A protein and the small-molecule ligand that binds it are described below.
Small molecule (SMILES): CC(=O)C(=O)O

Sequence of chain 1.B:
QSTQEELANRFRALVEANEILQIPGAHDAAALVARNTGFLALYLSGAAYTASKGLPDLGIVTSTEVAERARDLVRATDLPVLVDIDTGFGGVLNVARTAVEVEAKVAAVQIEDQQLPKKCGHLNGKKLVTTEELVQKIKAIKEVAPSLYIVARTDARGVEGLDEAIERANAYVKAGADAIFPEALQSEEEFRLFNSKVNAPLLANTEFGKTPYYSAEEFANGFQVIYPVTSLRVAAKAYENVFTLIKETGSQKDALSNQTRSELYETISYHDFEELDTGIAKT

Binding-site contacts:
Ligand atom C contacts residue ARG165 of chain 1.B at 4.2 Å.
Ligand atom CB contacts residue PRO243 of chain 1.B at 3.5 Å (hydrophobic).
Ligand atom O contacts residue SER56 of chain 1.B at 2.8 Å (h-bond).
Ligand atom O3 contacts residue GLN122 of chain 1.B at 3.7 Å.
Ligand atom OXT contacts residue ARG165 of chain 1.B at 3.9 Å.
Ligand atom CA contacts residue ASP95 of chain 1.B at 4.0 Å.
Ligand atom CB contacts residue ILE241 of chain 1.B at 3.6 Å (hydrophobic).
Ligand atom C contacts residue ASP95 of chain 1.B at 4.5 Å.
Ligand atom O contacts residue PRO243 of chain 1.B at 4.4 Å.
Ligand atom CA contacts residue ARG165 of chain 1.B at 3.7 Å.
Ligand atom CB contacts residue PHE193 of chain 1.B at 4.1 Å (hydrophobic).
Ligand atom CA contacts residue SER56 of chain 1.B at 4.4 Å.
Ligand atom O3 contacts residue ARG165 of chain 1.B at 3.3 Å (salt-bridge).
Ligand atom C contacts residue SER56 of chain 1.B at 3.9 Å.
Ligand atom O contacts residue GLY57 of chain 1.B at 4.3 Å.
Ligand atom O contacts residue ALA58 of chain 1.B at 3.5 Å.
Ligand atom CB contacts residue ASN217 of chain 1.B at 3.8 Å.
Ligand atom CA contacts residue TYR54 of chain 1.B at 3.5 Å (hydrophobic).
Ligand atom CB contacts residue TYR54 of chain 1.B at 3.3 Å (hydrophobic).
Ligand atom CB contacts residue ARG165 of chain 1.B at 4.3 Å.
Ligand atom O3 contacts residue TYR54 of chain 1.B at 3.2 Å (h-bond).
Ligand atom O contacts residue ASP95 of chain 1.B at 4.4 Å.
Ligand atom OXT contacts residue ASN217 of chain 1.B at 4.5 Å.
Ligand atom O3 contacts residue ASP95 of chain 1.B at 3.0 Å (salt-bridge).
Ligand atom CA contacts residue PRO243 of chain 1.B at 4.5 Å (hydrophobic).